Sequence of chain 2.A:
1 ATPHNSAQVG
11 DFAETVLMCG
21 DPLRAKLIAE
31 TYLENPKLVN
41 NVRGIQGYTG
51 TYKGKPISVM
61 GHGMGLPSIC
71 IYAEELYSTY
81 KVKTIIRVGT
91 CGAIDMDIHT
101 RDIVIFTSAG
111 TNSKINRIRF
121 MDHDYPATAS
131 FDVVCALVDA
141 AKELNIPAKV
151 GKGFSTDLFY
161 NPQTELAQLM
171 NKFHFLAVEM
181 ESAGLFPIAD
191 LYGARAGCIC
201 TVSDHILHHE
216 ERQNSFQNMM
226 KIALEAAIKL

Sequence of chain 4.A:
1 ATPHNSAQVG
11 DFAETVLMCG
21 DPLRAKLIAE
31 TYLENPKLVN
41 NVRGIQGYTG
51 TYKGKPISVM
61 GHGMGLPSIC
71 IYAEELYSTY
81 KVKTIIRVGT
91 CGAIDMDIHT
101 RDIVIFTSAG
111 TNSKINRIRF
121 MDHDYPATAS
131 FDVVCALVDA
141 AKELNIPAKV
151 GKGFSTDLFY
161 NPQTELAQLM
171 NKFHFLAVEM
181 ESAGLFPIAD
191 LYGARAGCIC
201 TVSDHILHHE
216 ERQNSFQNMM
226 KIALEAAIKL

The protein below binds the small molecule below.
Small molecule (SMILES): O=c1[nH]cnc2c1ncn2[C@H]1C[C@H](O)[C@@H](CO)O1

Binding-site contacts:
Ligand atom O6 contacts residue GLY92 of chain 2.A at 3.2 Å.
Ligand atom C4' contacts residue MET64 of chain 2.A at 3.7 Å (hydrophobic).
Ligand atom N7 contacts residue VAL178 of chain 2.A at 3.9 Å.
Ligand atom N3 contacts residue PHE159 of chain 2.A at 3.9 Å.
Ligand atom N7 contacts residue GLY92 of chain 2.A at 3.4 Å (h-bond).
Ligand atom C2' contacts residue GLU179 of chain 2.A at 3.8 Å.
Ligand atom N3 contacts residue GLU179 of chain 2.A at 3.7 Å.
Ligand atom N1 contacts residue VAL178 of chain 2.A at 3.7 Å.
Ligand atom C2 contacts residue MET180 of chain 2.A at 3.9 Å (hydrophobic).
Ligand atom C5' contacts residue MET180 of chain 2.A at 3.8 Å (hydrophobic).
Ligand atom O5' contacts residue ARG43 of chain 4.A at 3.9 Å.
Ligand atom N3 contacts residue VAL178 of chain 2.A at 3.8 Å.
Ligand atom O4' contacts residue THR90 of chain 2.A at 3.9 Å.
Ligand atom C2 contacts residue VAL178 of chain 2.A at 3.8 Å (hydrophobic).
Ligand atom C8 contacts residue CYS91 of chain 2.A at 3.4 Å (hydrophobic).
Ligand atom O4' contacts residue ARG43 of chain 4.A at 3.5 Å (salt-bridge).
Ligand atom N7 contacts residue CYS91 of chain 2.A at 3.2 Å.
Ligand atom C6 contacts residue VAL178 of chain 2.A at 3.5 Å (hydrophobic).
Ligand atom O3' contacts residue GLU181 of chain 2.A at 2.8 Å (salt-bridge).
Ligand atom C1' contacts residue THR90 of chain 2.A at 3.8 Å.
Ligand atom O3' contacts residue MET64 of chain 2.A at 3.8 Å.
Ligand atom N9 contacts residue THR90 of chain 2.A at 3.8 Å.
Ligand atom C2 contacts residue PHE159 of chain 2.A at 3.6 Å (hydrophobic).
Ligand atom O5' contacts residue HIS4 of chain 4.A at 2.7 Å (h-bond).
Ligand atom C5' contacts residue MET64 of chain 2.A at 3.8 Å (hydrophobic).
Ligand atom C4' contacts residue ARG43 of chain 4.A at 3.6 Å.
Ligand atom N1 contacts residue PHE159 of chain 2.A at 3.9 Å.
Ligand atom N3 contacts residue MET180 of chain 2.A at 3.5 Å.
Ligand atom C5' contacts residue HIS4 of chain 4.A at 3.5 Å.
Ligand atom C2' contacts residue MET180 of chain 2.A at 3.4 Å (hydrophobic).
Ligand atom C5' contacts residue PHE159 of chain 2.A at 3.7 Å (hydrophobic).
Ligand atom C5 contacts residue VAL178 of chain 2.A at 3.4 Å (hydrophobic).
Ligand atom C5 contacts residue GLY92 of chain 2.A at 3.6 Å.
Ligand atom O5' contacts residue PHE159 of chain 2.A at 3.4 Å.
Ligand atom C5 contacts residue CYS91 of chain 2.A at 3.9 Å (hydrophobic).
Ligand atom C4 contacts residue VAL178 of chain 2.A at 3.5 Å (hydrophobic).
Ligand atom C3' contacts residue MET180 of chain 2.A at 3.7 Å (hydrophobic).
Ligand atom C3' contacts residue GLU181 of chain 2.A at 3.5 Å.
Ligand atom C6 contacts residue GLY92 of chain 2.A at 3.7 Å.
Ligand atom C8 contacts residue THR90 of chain 2.A at 3.3 Å.